Sequence of chain 1.A:
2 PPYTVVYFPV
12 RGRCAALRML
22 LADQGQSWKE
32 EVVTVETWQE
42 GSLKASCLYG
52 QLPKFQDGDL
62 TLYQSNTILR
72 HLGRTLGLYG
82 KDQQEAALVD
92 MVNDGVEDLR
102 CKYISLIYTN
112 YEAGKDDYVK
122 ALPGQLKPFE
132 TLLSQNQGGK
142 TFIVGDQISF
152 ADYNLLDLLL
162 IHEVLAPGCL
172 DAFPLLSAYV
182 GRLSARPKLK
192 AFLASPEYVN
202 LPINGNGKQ

Binding-site contacts:
Ligand atom O03 contacts residue PHE143 of chain 1.A at 4.3 Å.
Ligand atom O01 contacts residue ILE149 of chain 1.A at 3.0 Å (h-bond).
Ligand atom O01 contacts residue PHE143 of chain 1.A at 3.6 Å.
Ligand atom O05 contacts residue GLN148 of chain 1.A at 3.8 Å.
Ligand atom O01 contacts residue GLN148 of chain 1.A at 3.1 Å.
Ligand atom O03 contacts residue ARG187 of chain 1.A at 3.4 Å (salt-bridge).
Ligand atom C04 contacts residue ILE149 of chain 1.A at 3.6 Å (hydrophobic).
Ligand atom C04 contacts residue GLN148 of chain 1.A at 3.8 Å.
Ligand atom O03 contacts residue ILE149 of chain 1.A at 3.6 Å.
Ligand atom C02 contacts residue GLN148 of chain 1.A at 4.0 Å.
Ligand atom O01 contacts residue ASP147 of chain 1.A at 4.2 Å.
Ligand atom C02 contacts residue ILE149 of chain 1.A at 3.4 Å (hydrophobic).
Ligand atom C02 contacts residue PHE143 of chain 1.A at 4.5 Å (hydrophobic).

A small-molecule ligand and the protein it binds are described below.
Small molecule (SMILES): CC1(C2CCCC2)Cc2cc(OCC(=O)O)c(Cl)c(Cl)c2C1=O